Sequence of chain 1.A:
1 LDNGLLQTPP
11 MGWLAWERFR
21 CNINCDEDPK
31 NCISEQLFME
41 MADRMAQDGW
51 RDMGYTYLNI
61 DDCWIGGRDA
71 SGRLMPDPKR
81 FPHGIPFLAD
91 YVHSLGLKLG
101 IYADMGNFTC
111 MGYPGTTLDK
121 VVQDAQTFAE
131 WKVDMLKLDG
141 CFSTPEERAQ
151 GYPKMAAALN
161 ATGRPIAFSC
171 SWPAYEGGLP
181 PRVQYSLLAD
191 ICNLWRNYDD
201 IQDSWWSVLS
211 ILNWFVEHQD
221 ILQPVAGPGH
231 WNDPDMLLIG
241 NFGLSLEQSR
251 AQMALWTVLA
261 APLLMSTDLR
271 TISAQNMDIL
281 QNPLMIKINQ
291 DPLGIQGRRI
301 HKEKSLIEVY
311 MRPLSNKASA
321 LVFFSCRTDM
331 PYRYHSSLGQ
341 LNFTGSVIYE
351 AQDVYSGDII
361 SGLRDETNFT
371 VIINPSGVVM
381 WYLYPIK

A small-molecule ligand and the protein it binds are described below.
Small molecule (SMILES): CC(=O)N[C@H]1[C@H](O[C@H]2[C@H](O)[C@@H](NC(C)=O)CO[C@@H]2CO)O[C@H](CO)[C@@H](O)[C@@H]1O

Binding-site contacts:
Ligand atom C7 contacts residue PHE142 of chain 1.A at 4.0 Å (hydrophobic).
Ligand atom O7 contacts residue ASN107 of chain 1.A at 3.2 Å (h-bond).
Ligand atom C8 contacts residue PHE142 of chain 1.A at 4.0 Å (hydrophobic).
Ligand atom C1 contacts residue ASN107 of chain 1.A at 1.4 Å.
Ligand atom C5 contacts residue ASN107 of chain 1.A at 3.6 Å.
Ligand atom C3 contacts residue ASN107 of chain 1.A at 3.7 Å.
Ligand atom C4 contacts residue ASN107 of chain 1.A at 4.1 Å.
Ligand atom C7 contacts residue ASN107 of chain 1.A at 3.3 Å.
Ligand atom O7 contacts residue PHE142 of chain 1.A at 3.9 Å.
Ligand atom N2 contacts residue ASN107 of chain 1.A at 2.9 Å (h-bond).
Ligand atom O5 contacts residue ASN107 of chain 1.A at 2.4 Å (h-bond).
Ligand atom C8 contacts residue SER143 of chain 1.A at 3.9 Å.
Ligand atom C8 contacts residue GLU147 of chain 1.A at 4.3 Å.
Ligand atom C8 contacts residue THR144 of chain 1.A at 3.8 Å.
Ligand atom C2 contacts residue ASN107 of chain 1.A at 2.3 Å.